Sequence of chain 2.A:
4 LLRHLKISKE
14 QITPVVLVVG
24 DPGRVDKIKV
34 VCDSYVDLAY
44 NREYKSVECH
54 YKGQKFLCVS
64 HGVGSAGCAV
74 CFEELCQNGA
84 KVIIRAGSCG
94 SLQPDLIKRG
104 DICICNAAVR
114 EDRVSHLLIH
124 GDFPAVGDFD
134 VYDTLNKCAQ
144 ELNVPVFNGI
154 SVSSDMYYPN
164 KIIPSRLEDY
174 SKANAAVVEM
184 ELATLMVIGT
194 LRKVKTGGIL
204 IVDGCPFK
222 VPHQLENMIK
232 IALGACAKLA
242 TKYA

The small molecule below binds the protein below.
Small molecule (SMILES): O[C@H](CNC1CCCC1)Cn1c2ccccc2c2ccccc21

Binding-site contacts:
Ligand atom C04 contacts residue TYR160 of chain 2.A at 3.8 Å (hydrophobic).
Ligand atom C12 contacts residue GLY93 of chain 2.A at 4.0 Å.
Ligand atom C01 contacts residue MET159 of chain 2.A at 3.5 Å (hydrophobic).
Ligand atom N17 contacts residue SER91 of chain 2.A at 3.6 Å.
Ligand atom C03 contacts residue VAL181 of chain 2.A at 3.9 Å (hydrophobic).
Ligand atom C19 contacts residue PO41 of chain 2.F at 4.0 Å.
Ligand atom C15 contacts residue ASP206 of chain 2.A at 3.8 Å.
Ligand atom C22 contacts residue MET183 of chain 2.A at 3.9 Å (hydrophobic).
Ligand atom C03 contacts residue GLU182 of chain 2.A at 3.7 Å.
Ligand atom C01 contacts residue TYR160 of chain 2.A at 3.8 Å (hydrophobic).
Ligand atom C09 contacts residue CYS208 of chain 2.A at 3.6 Å (hydrophobic).
Ligand atom C11 contacts residue GLY93 of chain 2.A at 3.7 Å.
Ligand atom C06 contacts residue TYR160 of chain 2.A at 3.7 Å (hydrophobic).
Ligand atom N13 contacts residue GLY93 of chain 2.A at 3.9 Å.
Ligand atom C10 contacts residue GLY207 of chain 2.A at 3.7 Å.
Ligand atom O23 contacts residue ASP206 of chain 2.A at 2.8 Å (salt-bridge).
Ligand atom C09 contacts residue PRO209 of chain 2.A at 3.6 Å (hydrophobic).
Ligand atom C11 contacts residue ASP206 of chain 2.A at 3.8 Å.
Ligand atom C10 contacts residue CYS208 of chain 2.A at 3.6 Å (hydrophobic).
Ligand atom C08 contacts residue PRO209 of chain 2.A at 3.8 Å (hydrophobic).
Ligand atom C14 contacts residue GLY93 of chain 2.A at 3.4 Å.
Ligand atom C04 contacts residue VAL181 of chain 2.A at 4.0 Å (hydrophobic).
Ligand atom C21 contacts residue HIS7 of chain 6.A at 3.6 Å.
Ligand atom C16 contacts residue TYR160 of chain 2.A at 3.6 Å (hydrophobic).
Ligand atom C14 contacts residue CYS92 of chain 2.A at 3.5 Å (hydrophobic).
Ligand atom C01 contacts residue VAL181 of chain 2.A at 3.8 Å (hydrophobic).
Ligand atom C02 contacts residue VAL181 of chain 2.A at 3.6 Å (hydrophobic).
Ligand atom C20 contacts residue VAL66 of chain 2.A at 3.8 Å (hydrophobic).
Ligand atom C19 contacts residue ARG45 of chain 6.A at 3.4 Å.
Ligand atom C20 contacts residue HIS7 of chain 6.A at 3.9 Å.
Ligand atom C07 contacts residue TYR160 of chain 2.A at 3.8 Å (hydrophobic).
Ligand atom C14 contacts residue VAL181 of chain 2.A at 3.6 Å (hydrophobic).
Ligand atom C03 contacts residue MET183 of chain 2.A at 3.7 Å (hydrophobic).
Ligand atom C22 contacts residue TYR160 of chain 2.A at 3.6 Å (hydrophobic).
Ligand atom C02 contacts residue MET183 of chain 2.A at 3.5 Å (hydrophobic).
Ligand atom C18 contacts residue MET183 of chain 2.A at 4.0 Å (hydrophobic).
Ligand atom C05 contacts residue TYR160 of chain 2.A at 3.6 Å (hydrophobic).
Ligand atom C12 contacts residue TYR160 of chain 2.A at 4.0 Å (hydrophobic).
Ligand atom C15 contacts residue SER91 of chain 2.A at 3.8 Å.
Ligand atom C20 contacts residue ARG45 of chain 6.A at 3.6 Å.

Sequence of chain 6.A:
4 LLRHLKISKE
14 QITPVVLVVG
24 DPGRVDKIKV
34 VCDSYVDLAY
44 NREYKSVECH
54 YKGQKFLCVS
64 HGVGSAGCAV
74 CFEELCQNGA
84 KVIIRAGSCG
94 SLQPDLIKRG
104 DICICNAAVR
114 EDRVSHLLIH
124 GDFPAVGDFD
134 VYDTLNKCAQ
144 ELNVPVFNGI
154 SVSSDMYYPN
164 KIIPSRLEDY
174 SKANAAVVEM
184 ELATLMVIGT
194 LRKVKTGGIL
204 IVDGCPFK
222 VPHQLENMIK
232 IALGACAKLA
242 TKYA